Binding-site contacts:
Ligand atom O3' contacts residue ARG10 of chain 1.A at 3.2 Å (salt-bridge).
Ligand atom O4 contacts residue LEU67 of chain 1.A at 3.6 Å.
Ligand atom C4' contacts residue TYR153 of chain 1.A at 3.9 Å (hydrophobic).
Ligand atom O5' contacts residue GLN154 of chain 1.A at 3.7 Å.
Ligand atom C8 contacts residue LYS44 of chain 1.A at 2.2 Å.
Ligand atom C8 contacts residue TYR8 of chain 1.A at 3.3 Å (hydrophobic).
Ligand atom C2 contacts residue ARG10 of chain 1.A at 3.6 Å.
Ligand atom C2 contacts residue SER25 of chain 1.A at 3.9 Å.
Ligand atom C1' contacts residue TYR8 of chain 1.A at 3.7 Å (hydrophobic).
Ligand atom O2' contacts residue TYR96 of chain 1.C at 3.0 Å (h-bond).
Ligand atom O4' contacts residue TYR96 of chain 1.C at 2.8 Å (h-bond).
Ligand atom N1 contacts residue TYR8 of chain 1.A at 3.4 Å.
Ligand atom O2 contacts residue ARG95 of chain 1.A at 3.5 Å (salt-bridge).
Ligand atom O2 contacts residue TYR8 of chain 1.A at 3.6 Å.
Ligand atom O3' contacts residue ARG95 of chain 1.A at 3.4 Å (salt-bridge).
Ligand atom O4 contacts residue SER25 of chain 1.A at 3.4 Å (h-bond).
Ligand atom O2 contacts residue SER25 of chain 1.A at 3.9 Å.
Ligand atom C6 contacts residue TYR8 of chain 1.A at 3.8 Å (hydrophobic).
Ligand atom C8 contacts residue HIS59 of chain 1.A at 3.6 Å.
Ligand atom C4 contacts residue SER25 of chain 1.A at 3.6 Å.
Ligand atom C4' contacts residue TRP70 of chain 1.A at 3.9 Å (hydrophobic).
Ligand atom N3 contacts residue SER25 of chain 1.A at 2.9 Å (h-bond).
Ligand atom N8 contacts residue TYR8 of chain 1.A at 3.5 Å.
Ligand atom C5' contacts residue ARG95 of chain 1.A at 3.1 Å.
Ligand atom O4' contacts residue TYR153 of chain 1.A at 2.5 Å (h-bond).
Ligand atom N5 contacts residue TYR8 of chain 1.A at 3.6 Å.
Ligand atom C7 contacts residue LYS44 of chain 1.A at 1.4 Å.
Ligand atom O2' contacts residue TRP70 of chain 1.A at 3.8 Å.
Ligand atom C2' contacts residue TRP70 of chain 1.A at 3.5 Å (hydrophobic).
Ligand atom O2 contacts residue ARG10 of chain 1.A at 2.7 Å (salt-bridge).
Ligand atom O2' contacts residue TRP157 of chain 1.A at 3.9 Å.
Ligand atom C8A contacts residue TYR8 of chain 1.A at 3.5 Å (hydrophobic).
Ligand atom C4A contacts residue TYR8 of chain 1.A at 3.5 Å (hydrophobic).
Ligand atom C6 contacts residue LYS44 of chain 1.A at 2.7 Å.
Ligand atom C4 contacts residue TYR8 of chain 1.A at 3.7 Å (hydrophobic).
Ligand atom C2 contacts residue TYR8 of chain 1.A at 3.3 Å (hydrophobic).
Ligand atom N3 contacts residue TYR8 of chain 1.A at 3.7 Å.
Ligand atom C1' contacts residue TRP157 of chain 1.A at 3.4 Å (hydrophobic).
Ligand atom N5 contacts residue LYS44 of chain 1.A at 3.8 Å.
Ligand atom O5' contacts residue ARG95 of chain 1.A at 3.7 Å.

This small molecule binds to this protein.
Small molecule (SMILES): CC/C=N/c1c(NC[C@H](O)[C@H](O)[C@H](O)CO)[nH]c(=O)[nH]c1=O

Sequence of chain 1.C:
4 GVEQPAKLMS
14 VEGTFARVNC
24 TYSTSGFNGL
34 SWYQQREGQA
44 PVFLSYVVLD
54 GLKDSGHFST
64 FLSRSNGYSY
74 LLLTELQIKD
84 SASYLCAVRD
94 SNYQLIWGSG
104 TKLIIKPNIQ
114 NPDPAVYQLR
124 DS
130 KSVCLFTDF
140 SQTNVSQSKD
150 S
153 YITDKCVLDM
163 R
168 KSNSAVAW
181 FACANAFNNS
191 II

Sequence of chain 1.A:
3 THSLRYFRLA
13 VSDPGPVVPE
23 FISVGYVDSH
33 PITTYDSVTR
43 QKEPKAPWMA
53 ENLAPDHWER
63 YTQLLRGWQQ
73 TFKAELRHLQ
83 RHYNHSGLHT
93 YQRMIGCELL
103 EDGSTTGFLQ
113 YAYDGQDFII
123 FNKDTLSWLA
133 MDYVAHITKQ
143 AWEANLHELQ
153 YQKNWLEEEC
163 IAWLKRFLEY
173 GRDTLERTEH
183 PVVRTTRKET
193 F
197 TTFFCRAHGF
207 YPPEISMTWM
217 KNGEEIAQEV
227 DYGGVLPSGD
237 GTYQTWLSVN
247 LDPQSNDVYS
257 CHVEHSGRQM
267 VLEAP